The protein below binds the small molecule below.
Small molecule (SMILES): Nc1ncnc2c1ncn2[C@@H]1O[C@H](COP(=O)(O)OP(=O)(O)OP(O)(O)=S)[C@@H](O)[C@H]1O

Sequence of chain 1.A:
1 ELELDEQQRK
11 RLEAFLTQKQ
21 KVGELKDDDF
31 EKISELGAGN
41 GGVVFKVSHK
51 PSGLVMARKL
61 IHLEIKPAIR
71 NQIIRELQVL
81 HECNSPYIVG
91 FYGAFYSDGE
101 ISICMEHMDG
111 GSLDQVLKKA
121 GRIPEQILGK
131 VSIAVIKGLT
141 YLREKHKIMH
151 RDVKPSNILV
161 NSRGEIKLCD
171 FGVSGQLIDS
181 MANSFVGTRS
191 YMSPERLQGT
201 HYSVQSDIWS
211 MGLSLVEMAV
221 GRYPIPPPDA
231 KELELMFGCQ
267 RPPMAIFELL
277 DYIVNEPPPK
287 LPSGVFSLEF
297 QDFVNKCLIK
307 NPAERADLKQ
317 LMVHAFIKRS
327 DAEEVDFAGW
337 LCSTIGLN

Binding-site contacts:
Ligand atom O3B contacts residue ASN40 of chain 1.A at 2.8 Å (h-bond).
Ligand atom C2' contacts residue SER112 of chain 1.A at 3.2 Å.
Ligand atom O1A contacts residue ASP170 of chain 1.A at 3.6 Å (salt-bridge).
Ligand atom O2' contacts residue SER112 of chain 1.A at 2.7 Å (h-bond).
Ligand atom O3G contacts residue SER174 of chain 1.A at 2.7 Å (h-bond).
Ligand atom O2A contacts residue SER156 of chain 1.A at 3.4 Å (h-bond).
Ligand atom O1A contacts residue LYS59 of chain 1.A at 2.8 Å (salt-bridge).
Ligand atom O1B contacts residue GLY172 of chain 1.A at 2.8 Å (h-bond).
Ligand atom O2' contacts residue GLN115 of chain 1.A at 3.4 Å (h-bond).
Ligand atom O2B contacts residue ASN40 of chain 1.A at 3.6 Å.
Ligand atom O2G contacts residue LYS59 of chain 1.A at 2.5 Å (salt-bridge).
Ligand atom O3G contacts residue GLY172 of chain 1.A at 3.4 Å.
Ligand atom PG contacts residue VAL173 of chain 1.A at 3.7 Å.
Ligand atom C5' contacts residue ALA38 of chain 1.A at 3.5 Å (hydrophobic).
Ligand atom O1B contacts residue PHE171 of chain 1.A at 3.2 Å.
Ligand atom N7 contacts residue MET105 of chain 1.A at 3.5 Å.
Ligand atom S1G contacts residue ASN40 of chain 1.A at 3.6 Å (h-bond).
Ligand atom O3G contacts residue VAL173 of chain 1.A at 3.2 Å (h-bond).
Ligand atom O1A contacts residue CYS169 of chain 1.A at 3.5 Å.
Ligand atom N1 contacts residue MET108 of chain 1.A at 3.2 Å (h-bond).
Ligand atom S1G contacts residue GLY41 of chain 1.A at 3.3 Å (h-bond).
Ligand atom O2A contacts residue CYS169 of chain 1.A at 3.7 Å.
Ligand atom O4' contacts residue VAL44 of chain 1.A at 3.2 Å.
Ligand atom C2 contacts residue MET108 of chain 1.A at 3.4 Å (hydrophobic).
Ligand atom N6 contacts residue ALA57 of chain 1.A at 3.5 Å.
Ligand atom O3G contacts residue ASN40 of chain 1.A at 3.6 Å.
Ligand atom O3A contacts residue LYS59 of chain 1.A at 3.4 Å (salt-bridge).
Ligand atom C3' contacts residue SER156 of chain 1.A at 3.3 Å.
Ligand atom O2A contacts residue ASN157 of chain 1.A at 3.2 Å (h-bond).
Ligand atom O3' contacts residue SER156 of chain 1.A at 2.6 Å (h-bond).
Ligand atom O2G contacts residue VAL173 of chain 1.A at 3.0 Å (h-bond).
Ligand atom O1A contacts residue PHE171 of chain 1.A at 3.5 Å.
Ligand atom C6 contacts residue ALA57 of chain 1.A at 3.4 Å (hydrophobic).
Ligand atom O3B contacts residue GLY39 of chain 1.A at 3.5 Å.
Ligand atom N6 contacts residue GLU106 of chain 1.A at 2.8 Å (salt-bridge).
Ligand atom N9 contacts residue VAL44 of chain 1.A at 3.7 Å.
Ligand atom C4 contacts residue LEU159 of chain 1.A at 3.7 Å (hydrophobic).
Ligand atom C8 contacts residue VAL44 of chain 1.A at 3.7 Å (hydrophobic).
Ligand atom O2G contacts residue GLY172 of chain 1.A at 3.3 Å (h-bond).
Ligand atom O3' contacts residue SER112 of chain 1.A at 3.2 Å (h-bond).